Binding-site contacts:
Ligand atom CA contacts residue GLU241 of chain 1.B at 3.7 Å.
Ligand atom N contacts residue ILE57 of chain 1.B at 4.0 Å.
Ligand atom CD2 contacts residue VAL75 of chain 1.B at 3.7 Å (hydrophobic).
Ligand atom NE2 contacts residue VAL75 of chain 1.B at 3.6 Å.
Ligand atom CD contacts residue LEU71 of chain 1.B at 3.7 Å (hydrophobic).
Ligand atom CD2 contacts residue VAL75 of chain 1.B at 3.6 Å (hydrophobic).
Ligand atom CE1 contacts residue VAL75 of chain 1.B at 3.9 Å (hydrophobic).
Ligand atom CD2 contacts residue MET242 of chain 1.B at 4.0 Å (hydrophobic).
Ligand atom CD2 contacts residue GLN74 of chain 1.B at 3.8 Å.
Ligand atom CD2 contacts residue LEU78 of chain 1.B at 3.7 Å (hydrophobic).
Ligand atom CG contacts residue ILE57 of chain 1.B at 4.0 Å (hydrophobic).
Ligand atom CD1 contacts residue GLN74 of chain 1.B at 4.0 Å.
Ligand atom CG1 contacts residue GLU241 of chain 1.B at 3.7 Å.
Ligand atom O contacts residue LYS61 of chain 1.B at 3.4 Å (salt-bridge).
Ligand atom N contacts residue GLU241 of chain 1.B at 4.0 Å.
Ligand atom CD1 contacts residue VAL75 of chain 1.B at 3.6 Å (hydrophobic).
Ligand atom CB contacts residue LEU71 of chain 1.B at 3.7 Å (hydrophobic).
Ligand atom CG contacts residue VAL75 of chain 1.B at 4.0 Å (hydrophobic).
Ligand atom C contacts residue GLU241 of chain 1.B at 3.6 Å.
Ligand atom CB contacts residue ILE57 of chain 1.B at 3.9 Å (hydrophobic).
Ligand atom C contacts residue LYS61 of chain 1.B at 4.0 Å.
Ligand atom N contacts residue GLU241 of chain 1.B at 2.8 Å (salt-bridge).
Ligand atom CD1 contacts residue LEU238 of chain 1.B at 3.5 Å (hydrophobic).
Ligand atom C contacts residue ILE57 of chain 1.B at 4.1 Å (hydrophobic).
Ligand atom CG contacts residue LEU71 of chain 1.B at 3.9 Å (hydrophobic).
Ligand atom CG2 contacts residue LEU238 of chain 1.B at 3.9 Å (hydrophobic).
Ligand atom CD1 contacts residue LEU71 of chain 1.B at 3.9 Å (hydrophobic).
Ligand atom CB contacts residue GLU241 of chain 1.B at 3.8 Å.
Ligand atom CA contacts residue GLU241 of chain 1.B at 3.6 Å.
Ligand atom CD1 contacts residue ASP237 of chain 1.B at 3.5 Å.
Ligand atom CA contacts residue ILE57 of chain 1.B at 4.0 Å (hydrophobic).
Ligand atom CD1 contacts residue GLU241 of chain 1.B at 3.8 Å.
Ligand atom CD2 contacts residue GLU79 of chain 1.B at 3.7 Å.
Ligand atom NE2 contacts residue LEU71 of chain 1.B at 3.9 Å.
Ligand atom CB contacts residue GLU241 of chain 1.B at 3.6 Å.
Ligand atom CD2 contacts residue ILE57 of chain 1.B at 3.8 Å (hydrophobic).
Ligand atom C contacts residue LYS61 of chain 1.B at 3.9 Å.
Ligand atom CD1 contacts residue ILE57 of chain 1.B at 3.5 Å (hydrophobic).
Ligand atom O contacts residue LYS61 of chain 1.B at 3.5 Å.
Ligand atom OE1 contacts residue LEU71 of chain 1.B at 4.0 Å.

Sequence of chain 1.B:
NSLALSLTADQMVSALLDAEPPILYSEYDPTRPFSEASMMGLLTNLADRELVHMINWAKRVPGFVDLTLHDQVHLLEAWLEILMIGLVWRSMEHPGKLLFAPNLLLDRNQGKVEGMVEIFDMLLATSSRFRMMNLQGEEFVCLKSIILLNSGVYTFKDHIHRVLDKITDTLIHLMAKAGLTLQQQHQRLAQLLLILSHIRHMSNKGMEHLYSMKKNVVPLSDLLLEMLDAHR

This protein binds this small molecule.
Small molecule (SMILES): CC[C@H](C)[C@H](NC(=O)[C@H](C)N)C(=O)N[C@@H](CC(C)C)C(=O)N[C@@H](CC1=NC=NC1)C(=O)N[C@@H](CCCN=C(N)N)C(=O)N[C@@H](CC(C)C)C(=O)N[C@@H](CC(C)C)C(=O)N[C@@H](CCC(N)=O)C(=O)N[C@H](C=O)CCC(=O)O